Binding-site contacts:
Ligand atom C35 contacts residue ARG9 of chain 1.B at 3.4 Å.
Ligand atom O33 contacts residue HIS55 of chain 1.B at 3.2 Å.
Ligand atom N1 contacts residue TYR52 of chain 1.B at 3.5 Å.
Ligand atom C11 contacts residue TRP57 of chain 1.B at 3.4 Å (hydrophobic).
Ligand atom C12 contacts residue HIS55 of chain 1.B at 3.5 Å.
Ligand atom C18 contacts residue HIS50 of chain 1.B at 3.3 Å.
Ligand atom C5 contacts residue TYR38 of chain 1.B at 3.5 Å (hydrophobic).
Ligand atom O14 contacts residue SER51 of chain 1.B at 2.7 Å (h-bond).
Ligand atom N51 contacts residue ILE98 of chain 1.A at 3.5 Å.
Ligand atom O9 contacts residue TYR52 of chain 1.B at 3.5 Å.
Ligand atom O60 contacts residue TYR49 of chain 1.A at 2.7 Å (h-bond).
Ligand atom F34 contacts residue TYR52 of chain 1.B at 3.3 Å.
Ligand atom C19 contacts residue DMS1 of chain 1.J at 3.3 Å.
Ligand atom C59 contacts residue VAL36 of chain 1.A at 3.4 Å (hydrophobic).
Ligand atom C45 contacts residue VAL36 of chain 1.A at 3.2 Å (hydrophobic).
Ligand atom C57 contacts residue VAL57 of chain 1.A at 3.3 Å (hydrophobic).
Ligand atom C23 contacts residue DMS1 of chain 1.J at 3.4 Å.
Ligand atom C28 contacts residue PRO39 of chain 1.B at 3.1 Å (hydrophobic).
Ligand atom C13 contacts residue TRP28 of chain 1.B at 3.4 Å (hydrophobic).
Ligand atom C36 contacts residue TYR52 of chain 1.B at 3.4 Å (hydrophobic).
Ligand atom O14 contacts residue HIS55 of chain 1.B at 2.7 Å (h-bond).
Ligand atom N53 contacts residue ASN92 of chain 1.A at 2.8 Å (h-bond).
Ligand atom N51 contacts residue ASN92 of chain 1.A at 2.8 Å (h-bond).
Ligand atom C24 contacts residue DMS1 of chain 1.J at 3.2 Å.
Ligand atom N50 contacts residue ASN92 of chain 1.A at 3.6 Å (h-bond).
Ligand atom O60 contacts residue ALA88 of chain 1.A at 3.3 Å.
Ligand atom O16 contacts residue TYR38 of chain 1.B at 2.7 Å (h-bond).
Ligand atom F34 contacts residue PHE91 of chain 1.A at 3.3 Å.
Ligand atom C57 contacts residue LEU40 of chain 1.A at 3.4 Å (hydrophobic).
Ligand atom C58 contacts residue LEU40 of chain 1.A at 3.5 Å (hydrophobic).
Ligand atom N27 contacts residue ARG47 of chain 1.B at 3.2 Å (salt-bridge).
Ligand atom N17 contacts residue HIS50 of chain 1.B at 3.2 Å (h-bond).
Ligand atom C56 contacts residue TYR49 of chain 1.A at 3.4 Å (hydrophobic).
Ligand atom C55 contacts residue TYR49 of chain 1.A at 3.2 Å (hydrophobic).
Ligand atom F34 contacts residue ASN92 of chain 1.A at 3.4 Å.
Ligand atom C15 contacts residue TYR38 of chain 1.B at 3.5 Å (hydrophobic).
Ligand atom C31 contacts residue TYR52 of chain 1.B at 3.5 Å (hydrophobic).
Ligand atom C12 contacts residue TRP57 of chain 1.B at 3.6 Å (hydrophobic).
Ligand atom C4 contacts residue TYR52 of chain 1.B at 3.5 Å (hydrophobic).
Ligand atom C23 contacts residue ILE49 of chain 1.B at 3.6 Å (hydrophobic).

Sequence of chain 1.B:
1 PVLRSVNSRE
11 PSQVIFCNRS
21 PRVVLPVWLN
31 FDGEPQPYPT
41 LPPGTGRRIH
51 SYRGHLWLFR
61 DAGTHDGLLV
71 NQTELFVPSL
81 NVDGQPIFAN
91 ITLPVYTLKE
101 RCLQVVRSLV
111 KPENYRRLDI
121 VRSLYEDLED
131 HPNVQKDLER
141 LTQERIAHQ

The small molecule below binds the protein below.
Small molecule (SMILES): Cc1ncsc1-c1ccc(CNC(=O)[C@@H]2C[C@@H](O)CN2C(=O)[C@@H](NC(=O)C2(F)CC2)C(C)(C)C)c(OCCc2ccc(CN3CCN(c4cc(-c5ccccc5O)nnc4N)CC3)cc2)c1

Sequence of chain 1.A:
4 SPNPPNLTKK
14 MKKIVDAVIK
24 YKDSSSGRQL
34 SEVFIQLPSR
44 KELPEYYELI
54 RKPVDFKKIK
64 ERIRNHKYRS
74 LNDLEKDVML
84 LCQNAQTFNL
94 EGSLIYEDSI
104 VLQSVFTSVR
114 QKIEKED